Binding-site contacts:
Ligand atom CB contacts residue ARG57 of chain 1.I at 3.4 Å.
Ligand atom CZ contacts residue ASP195 of chain 1.H at 3.2 Å.
Ligand atom SG contacts residue TYR193 of chain 1.H at 3.3 Å.
Ligand atom C contacts residue TRP145 of chain 1.H at 3.6 Å (hydrophobic).
Ligand atom CA contacts residue TRP145 of chain 1.H at 3.6 Å (hydrophobic).
Ligand atom O contacts residue TYR186 of chain 1.H at 3.4 Å (h-bond).
Ligand atom N contacts residue TRP145 of chain 1.H at 3.4 Å (h-bond).
Ligand atom CB contacts residue MET114 of chain 1.I at 3.4 Å (hydrophobic).
Ligand atom C contacts residue TYR186 of chain 1.H at 3.6 Å (hydrophobic).
Ligand atom C contacts residue ARG57 of chain 1.I at 3.4 Å.
Ligand atom N contacts residue TYR186 of chain 1.H at 3.6 Å.
Ligand atom CB contacts residue TYR193 of chain 1.H at 3.3 Å (hydrophobic).
Ligand atom N contacts residue ARG57 of chain 1.I at 3.3 Å (salt-bridge).
Ligand atom OD1 contacts residue ARG57 of chain 1.I at 2.9 Å (salt-bridge).
Ligand atom CD contacts residue TYR91 of chain 1.H at 3.5 Å (hydrophobic).
Ligand atom OD1 contacts residue CYS189 of chain 1.H at 3.4 Å (h-bond).
Ligand atom ND2 contacts residue TYR193 of chain 1.H at 2.9 Å (h-bond).
Ligand atom CA contacts residue ARG57 of chain 1.I at 3.5 Å.
Ligand atom CG contacts residue TRP145 of chain 1.H at 3.4 Å (hydrophobic).
Ligand atom NH2 contacts residue GLN184 of chain 1.H at 3.2 Å.
Ligand atom CD1 contacts residue VAL106 of chain 1.I at 3.6 Å (hydrophobic).
Ligand atom ND2 contacts residue CYS189 of chain 1.H at 3.5 Å (h-bond).
Ligand atom CG contacts residue TYR186 of chain 1.H at 3.5 Å (hydrophobic).
Ligand atom CG contacts residue TYR193 of chain 1.H at 3.6 Å (hydrophobic).
Ligand atom N contacts residue TYR193 of chain 1.H at 3.6 Å.
Ligand atom NH1 contacts residue LYS141 of chain 1.H at 3.5 Å.
Ligand atom CG contacts residue TYR91 of chain 1.H at 3.5 Å (hydrophobic).
Ligand atom CD2 contacts residue VAL146 of chain 1.H at 3.5 Å (hydrophobic).
Ligand atom CD1 contacts residue MET114 of chain 1.I at 3.6 Å (hydrophobic).
Ligand atom CD contacts residue TYR91 of chain 1.H at 3.5 Å (hydrophobic).
Ligand atom CB contacts residue TRP145 of chain 1.H at 3.6 Å (hydrophobic).
Ligand atom NH2 contacts residue ASP195 of chain 1.H at 2.3 Å (salt-bridge).
Ligand atom O contacts residue ARG57 of chain 1.I at 3.5 Å (salt-bridge).
Ligand atom CA contacts residue TYR193 of chain 1.H at 3.5 Å (hydrophobic).
Ligand atom CA contacts residue TYR186 of chain 1.H at 3.7 Å (hydrophobic).
Ligand atom CB contacts residue TYR193 of chain 1.H at 3.6 Å (hydrophobic).
Ligand atom CB contacts residue SER165 of chain 1.I at 3.6 Å.
Ligand atom CG contacts residue CYS189 of chain 1.H at 3.4 Å (hydrophobic).
Ligand atom CZ contacts residue TYR186 of chain 1.H at 3.6 Å (hydrophobic).
Ligand atom ND2 contacts residue GLU191 of chain 1.H at 3.3 Å (salt-bridge).

A small-molecule ligand and the protein it binds are described below.
Small molecule (SMILES): CC[C@H](C)[C@@H]1NC(=O)[C@@H]2CSSC[C@H](NC(=O)CN)C(=O)N[C@@H](CSSC[C@@H](C(N)=O)NC(=O)[C@H](CC(C)C)NC(=O)[C@H](CC(=O)O)NC(=O)[C@@H]3CCCN3C(=O)[C@H](CC(N)=O)NC(=O)[C@H](CC(N)=O)NC(=O)[C@H](CC(C)C)NC1=O)C(=O)N[C@@H](CO)C(=O)N[C@@H](CCCN=C(N)N)C(=O)N1CCC[C@H]1C(=O)N1CCC[C@H]1C(=O)N2

Sequence of chain 1.H:
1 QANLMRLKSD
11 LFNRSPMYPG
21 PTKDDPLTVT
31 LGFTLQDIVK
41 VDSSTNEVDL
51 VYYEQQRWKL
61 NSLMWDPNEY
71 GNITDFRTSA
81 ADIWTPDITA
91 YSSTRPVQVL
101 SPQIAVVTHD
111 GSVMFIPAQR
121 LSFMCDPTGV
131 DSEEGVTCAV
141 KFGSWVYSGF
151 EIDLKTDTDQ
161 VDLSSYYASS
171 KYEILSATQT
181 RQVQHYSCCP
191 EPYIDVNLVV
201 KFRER

Sequence of chain 1.I:
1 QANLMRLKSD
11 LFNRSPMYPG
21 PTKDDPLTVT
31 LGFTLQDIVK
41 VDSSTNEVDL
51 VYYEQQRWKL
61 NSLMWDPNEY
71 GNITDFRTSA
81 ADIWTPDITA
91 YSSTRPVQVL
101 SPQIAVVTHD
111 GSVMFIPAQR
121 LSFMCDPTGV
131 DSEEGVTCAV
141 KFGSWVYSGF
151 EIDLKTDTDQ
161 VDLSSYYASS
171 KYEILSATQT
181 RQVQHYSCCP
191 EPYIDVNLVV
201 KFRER